Sequence of chain 10.A:
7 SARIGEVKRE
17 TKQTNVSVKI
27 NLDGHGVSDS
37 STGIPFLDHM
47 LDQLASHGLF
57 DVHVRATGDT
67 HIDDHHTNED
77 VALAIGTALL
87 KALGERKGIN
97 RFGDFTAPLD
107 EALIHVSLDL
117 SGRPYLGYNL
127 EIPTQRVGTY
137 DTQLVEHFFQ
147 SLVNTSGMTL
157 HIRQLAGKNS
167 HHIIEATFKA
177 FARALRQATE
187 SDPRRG

Binding-site contacts:
Ligand atom OP6 contacts residue LYS175 of chain 6.A at 2.9 Å (salt-bridge).
Ligand atom OP4 contacts residue HIS53 of chain 6.A at 3.1 Å (h-bond).
Ligand atom O3 contacts residue GLU171 of chain 6.A at 2.6 Å (salt-bridge).
Ligand atom O3 contacts residue MN1 of chain 19.C at 2.4 Å.
Ligand atom C6 contacts residue MN1 of chain 19.B at 3.1 Å.
Ligand atom N2 contacts residue IG21 of chain 19.D at 0.4 Å (h-bond).
Ligand atom N2 contacts residue HIS72 of chain 19.A at 3.2 Å (h-bond).
Ligand atom C3 contacts residue EDO1 of chain 19.F at 3.4 Å.
Ligand atom OP6 contacts residue HIS53 of chain 6.A at 3.3 Å (h-bond).
Ligand atom OP4 contacts residue GLN49 of chain 6.A at 2.9 Å (h-bond).
Ligand atom O3 contacts residue IG21 of chain 19.D at 0.2 Å (h-bond).
Ligand atom C5 contacts residue IG21 of chain 19.D at 1.0 Å.
Ligand atom C6 contacts residue IG21 of chain 19.D at 0.8 Å.
Ligand atom OP1 contacts residue IG21 of chain 19.D at 0.2 Å (h-bond).
Ligand atom C3 contacts residue IG21 of chain 19.D at 0.3 Å.
Ligand atom N1 contacts residue IG21 of chain 19.D at 0.6 Å.
Ligand atom C4 contacts residue GLU171 of chain 6.A at 3.5 Å.
Ligand atom O2 contacts residue IG21 of chain 19.D at 1.9 Å.
Ligand atom N1 contacts residue MN1 of chain 19.B at 3.0 Å.
Ligand atom N2 contacts residue MN1 of chain 19.C at 2.4 Å.
Ligand atom C6 contacts residue MN1 of chain 19.C at 3.5 Å.
Ligand atom C4 contacts residue IG21 of chain 19.D at 0.5 Å.
Ligand atom P contacts residue IG21 of chain 19.D at 0.1 Å.
Ligand atom O3 contacts residue HIS45 of chain 6.A at 3.0 Å.
Ligand atom OP5 contacts residue IG21 of chain 19.D at 0.1 Å (h-bond).
Ligand atom OP6 contacts residue ARG97 of chain 10.A at 2.9 Å (salt-bridge).
Ligand atom C5 contacts residue EDO1 of chain 19.F at 3.5 Å.
Ligand atom OP6 contacts residue IG21 of chain 19.D at 0.1 Å (h-bond).
Ligand atom O3 contacts residue HIS72 of chain 19.A at 3.4 Å (h-bond).
Ligand atom C3 contacts residue GLU171 of chain 6.A at 3.3 Å.
Ligand atom O2 contacts residue GLN19 of chain 19.A at 3.0 Å (h-bond).
Ligand atom C2 contacts residue IG21 of chain 19.D at 0.5 Å.
Ligand atom C4 contacts residue MN1 of chain 19.C at 3.1 Å.
Ligand atom C1 contacts residue GLU171 of chain 6.A at 3.2 Å.
Ligand atom N2 contacts residue GLU171 of chain 6.A at 3.2 Å (salt-bridge).
Ligand atom C3 contacts residue MN1 of chain 19.C at 3.1 Å.
Ligand atom OP4 contacts residue IG21 of chain 19.D at 0.3 Å (h-bond).
Ligand atom C1 contacts residue IG21 of chain 19.D at 0.1 Å.
Ligand atom OP5 contacts residue ARG97 of chain 10.A at 2.8 Å (salt-bridge).
Ligand atom C2 contacts residue EDO1 of chain 19.F at 3.3 Å.

This small molecule binds to this protein.
Small molecule (SMILES): O=P(O)(O)OC[C@@H](O)[C@@H](O)c1cnc[nH]1

Sequence of chain 6.A:
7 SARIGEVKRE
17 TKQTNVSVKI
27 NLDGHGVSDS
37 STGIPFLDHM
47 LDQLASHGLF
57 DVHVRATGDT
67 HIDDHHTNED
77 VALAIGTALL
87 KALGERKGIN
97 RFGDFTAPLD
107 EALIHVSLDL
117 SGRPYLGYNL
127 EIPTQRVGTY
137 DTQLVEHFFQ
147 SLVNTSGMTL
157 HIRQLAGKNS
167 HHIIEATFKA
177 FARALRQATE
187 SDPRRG

Sequence of chain 19.A:
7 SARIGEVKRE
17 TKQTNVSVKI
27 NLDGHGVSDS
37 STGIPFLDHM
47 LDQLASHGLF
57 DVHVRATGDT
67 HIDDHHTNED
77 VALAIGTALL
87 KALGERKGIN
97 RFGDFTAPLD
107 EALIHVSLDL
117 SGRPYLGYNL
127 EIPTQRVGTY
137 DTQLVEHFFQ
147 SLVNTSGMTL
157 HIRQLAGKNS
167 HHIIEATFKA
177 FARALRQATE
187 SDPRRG